Sequence of chain 1.Q:
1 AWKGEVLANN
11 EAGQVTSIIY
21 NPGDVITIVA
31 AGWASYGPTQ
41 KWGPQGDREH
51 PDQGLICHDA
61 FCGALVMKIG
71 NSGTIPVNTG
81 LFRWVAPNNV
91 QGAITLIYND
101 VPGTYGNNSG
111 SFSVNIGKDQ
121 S

The small molecule below binds the protein below.
Small molecule (SMILES): OC[C@H]1O[C@H](O[C@H]2[C@@H](O)[C@@H](CO)O[C@@H](O[C@H]3[C@H](O)[C@@H](O)[C@H](O)O[C@@H]3CO)[C@@H]2O)[C@H](O)[C@@H](O)[C@H]1O

Binding-site contacts:
Ligand atom O4 contacts residue CA1 of chain 1.ZB at 2.4 Å.
Ligand atom O4 contacts residue GLN53 of chain 1.Q at 3.4 Å (h-bond).
Ligand atom O6 contacts residue GLN53 of chain 1.Q at 2.8 Å (h-bond).
Ligand atom C6 contacts residue PRO51 of chain 1.Q at 3.5 Å (hydrophobic).
Ligand atom C4 contacts residue CA1 of chain 1.ZB at 3.5 Å.
Ligand atom C3 contacts residue CA1 of chain 1.ZB at 3.6 Å.
Ligand atom C4 contacts residue THR104 of chain 1.Q at 3.3 Å.
Ligand atom O3 contacts residue TYR36 of chain 1.Q at 3.6 Å.
Ligand atom O6 contacts residue HIS50 of chain 1.Q at 2.9 Å (h-bond).
Ligand atom O2 contacts residue HIS50 of chain 1.Q at 3.2 Å.
Ligand atom C6 contacts residue ASP100 of chain 1.Q at 3.4 Å.
Ligand atom O5 contacts residue TYR36 of chain 1.Q at 3.4 Å.
Ligand atom C6 contacts residue GLN53 of chain 1.Q at 3.8 Å.
Ligand atom O2 contacts residue TYR36 of chain 1.Q at 4.0 Å.
Ligand atom C2 contacts residue GLN53 of chain 1.Q at 3.6 Å.
Ligand atom O2 contacts residue GLN53 of chain 1.Q at 2.6 Å (h-bond).
Ligand atom C6 contacts residue VAL101 of chain 1.Q at 3.9 Å (hydrophobic).
Ligand atom O3 contacts residue THR104 of chain 1.Q at 3.5 Å (h-bond).
Ligand atom C2 contacts residue TYR36 of chain 1.Q at 3.5 Å (hydrophobic).
Ligand atom O4 contacts residue TYR36 of chain 1.Q at 3.1 Å (h-bond).
Ligand atom O2 contacts residue ASN107 of chain 1.Q at 3.0 Å (h-bond).
Ligand atom C2 contacts residue CA1 of chain 1.ZB at 4.0 Å.
Ligand atom C4 contacts residue GLN53 of chain 1.Q at 4.1 Å.
Ligand atom C3 contacts residue THR104 of chain 1.Q at 4.0 Å.
Ligand atom C5 contacts residue GLN53 of chain 1.Q at 3.7 Å.
Ligand atom C6 contacts residue GLN53 of chain 1.Q at 4.1 Å.
Ligand atom C5 contacts residue GLN53 of chain 1.Q at 4.0 Å.
Ligand atom O3 contacts residue CA1 of chain 1.ZB at 2.7 Å.
Ligand atom C3 contacts residue TYR36 of chain 1.Q at 4.0 Å (hydrophobic).
Ligand atom C5 contacts residue ASP100 of chain 1.Q at 4.0 Å.
Ligand atom C6 contacts residue HIS50 of chain 1.Q at 3.8 Å.
Ligand atom C2 contacts residue ASN107 of chain 1.Q at 3.9 Å.
Ligand atom O4 contacts residue ASP100 of chain 1.Q at 2.6 Å (salt-bridge).
Ligand atom O5 contacts residue HIS50 of chain 1.Q at 3.4 Å (h-bond).
Ligand atom C4 contacts residue ASP100 of chain 1.Q at 3.5 Å.
Ligand atom O6 contacts residue HIS50 of chain 1.Q at 4.1 Å.
Ligand atom O3 contacts residue ASN107 of chain 1.Q at 3.1 Å (h-bond).
Ligand atom C6 contacts residue HIS50 of chain 1.Q at 4.0 Å.
Ligand atom O4 contacts residue THR104 of chain 1.Q at 3.1 Å (h-bond).
Ligand atom C1 contacts residue TYR36 of chain 1.Q at 3.9 Å (hydrophobic).